Binding-site contacts:
Ligand atom C2B contacts residue ILE125 of chain 25.A at 4.1 Å (hydrophobic).
Ligand atom O1A contacts residue ILE239 of chain 25.A at 4.3 Å.
Ligand atom C5B contacts residue ILE125 of chain 25.A at 3.5 Å (hydrophobic).
Ligand atom C4B contacts residue ILE125 of chain 25.A at 4.0 Å (hydrophobic).
Ligand atom C6B contacts residue ILE125 of chain 25.A at 3.3 Å (hydrophobic).
Ligand atom C2A contacts residue ILE220 of chain 25.A at 4.1 Å (hydrophobic).
Ligand atom CL1 contacts residue ILE239 of chain 25.A at 4.0 Å.
Ligand atom C3 contacts residue LEU103 of chain 25.A at 4.3 Å (hydrophobic).
Ligand atom CL1 contacts residue ILE125 of chain 25.A at 3.7 Å.
Ligand atom O1 contacts residue MET217 of chain 25.A at 2.7 Å (h-bond).
Ligand atom C5B contacts residue ILE220 of chain 25.A at 4.3 Å (hydrophobic).
Ligand atom C5A contacts residue LEU127 of chain 25.A at 3.8 Å (hydrophobic).
Ligand atom O1B contacts residue ILE125 of chain 25.A at 4.1 Å.
Ligand atom N2 contacts residue MET217 of chain 25.A at 3.1 Å (h-bond).
Ligand atom C3 contacts residue MET217 of chain 25.A at 4.2 Å (hydrophobic).
Ligand atom C2C contacts residue MET217 of chain 25.A at 3.9 Å (hydrophobic).
Ligand atom C4B contacts residue ILE220 of chain 25.A at 4.2 Å (hydrophobic).
Ligand atom C31 contacts residue LEU103 of chain 25.A at 4.1 Å (hydrophobic).
Ligand atom C3B contacts residue TYR147 of chain 25.A at 3.3 Å (hydrophobic).
Ligand atom CL2 contacts residue LEU187 of chain 25.A at 3.9 Å.
Ligand atom N3A contacts residue PHE182 of chain 25.A at 4.1 Å.
Ligand atom O1A contacts residue LEU127 of chain 25.A at 4.1 Å.
Ligand atom C4 contacts residue LEU103 of chain 25.A at 3.6 Å (hydrophobic).
Ligand atom C4A contacts residue TYR145 of chain 25.A at 3.7 Å (hydrophobic).
Ligand atom N2 contacts residue ASN215 of chain 25.A at 4.0 Å.
Ligand atom CL2 contacts residue TYR147 of chain 25.A at 2.4 Å.
Ligand atom N3A contacts residue ILE220 of chain 25.A at 4.3 Å.
Ligand atom C5A contacts residue TYR145 of chain 25.A at 3.7 Å (hydrophobic).
Ligand atom C3C contacts residue ILE101 of chain 25.A at 3.8 Å (hydrophobic).
Ligand atom C2A contacts residue PHE182 of chain 25.A at 4.1 Å (hydrophobic).
Ligand atom C2B contacts residue TYR147 of chain 25.A at 3.4 Å (hydrophobic).
Ligand atom C5 contacts residue MET217 of chain 25.A at 3.8 Å (hydrophobic).
Ligand atom CL2 contacts residue ILE184 of chain 25.A at 4.2 Å.
Ligand atom N3A contacts residue TYR147 of chain 25.A at 4.1 Å.
Ligand atom C2C contacts residue ILE101 of chain 25.A at 4.2 Å (hydrophobic).
Ligand atom C1B contacts residue ILE125 of chain 25.A at 3.6 Å (hydrophobic).
Ligand atom C2B contacts residue ILE184 of chain 25.A at 4.1 Å (hydrophobic).
Ligand atom C31 contacts residue MET195 of chain 25.A at 3.9 Å (hydrophobic).
Ligand atom C4A contacts residue MET146 of chain 25.A at 4.0 Å (hydrophobic).
Ligand atom C3B contacts residue ILE125 of chain 25.A at 4.3 Å (hydrophobic).

A small-molecule ligand and the protein it binds are described below.
Small molecule (SMILES): Cc1cc(CCCOc2c(Cl)cc(C3=NCCO3)cc2Cl)on1

Sequence of chain 25.A:
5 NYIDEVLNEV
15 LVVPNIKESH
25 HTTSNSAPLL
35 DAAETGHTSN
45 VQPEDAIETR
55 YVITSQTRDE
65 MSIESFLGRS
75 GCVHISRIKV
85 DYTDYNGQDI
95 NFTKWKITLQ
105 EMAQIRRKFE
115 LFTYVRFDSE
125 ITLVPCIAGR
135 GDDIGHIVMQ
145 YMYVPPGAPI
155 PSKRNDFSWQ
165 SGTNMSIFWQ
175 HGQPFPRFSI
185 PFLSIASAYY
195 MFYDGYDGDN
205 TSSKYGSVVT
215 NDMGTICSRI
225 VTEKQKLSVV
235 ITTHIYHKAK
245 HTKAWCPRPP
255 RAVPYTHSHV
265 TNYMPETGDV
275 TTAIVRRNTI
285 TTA